Sequence of chain 1.F:
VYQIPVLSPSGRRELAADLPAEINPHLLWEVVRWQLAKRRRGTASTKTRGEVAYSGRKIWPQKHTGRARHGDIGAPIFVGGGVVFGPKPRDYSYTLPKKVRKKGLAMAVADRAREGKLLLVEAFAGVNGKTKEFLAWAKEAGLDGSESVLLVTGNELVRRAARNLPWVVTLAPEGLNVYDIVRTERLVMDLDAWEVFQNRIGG

Binding-site contacts:
Ligand atom CCC contacts residue HIS69 of chain 1.F at 4.3 Å.
Ligand atom OBX contacts residue HIS69 of chain 1.F at 4.0 Å.

The protein below binds the small molecule below.
Small molecule (SMILES): CC[C@H]1OC(=O)[C@H](C)[C@@H](O[C@H]2C[C@@](C)(OC)[C@@H](O)[C@H](C)O2)[C@H](C)[C@@H](O[C@@H]2O[C@H](C)C[C@H](N(C)C)[C@H]2O)[C@](C)(O)C[C@@H](C)[C@@H]2N[C@@H](COCCOC)O[C@H]([C@H]2C)[C@]1(C)O